Binding-site contacts:
Ligand atom C5 contacts residue VAL202 of chain 46.A at 3.6 Å (hydrophobic).
Ligand atom N7 contacts residue SER415 of chain 46.A at 3.9 Å.
Ligand atom N6 contacts residue PHE421 of chain 46.A at 3.8 Å.
Ligand atom C1' contacts residue PRO203 of chain 46.A at 4.1 Å (hydrophobic).
Ligand atom N1 contacts residue PRO203 of chain 46.A at 3.8 Å.
Ligand atom C6 contacts residue PRO203 of chain 46.A at 4.0 Å (hydrophobic).
Ligand atom C6 contacts residue VAL202 of chain 46.A at 4.1 Å (hydrophobic).
Ligand atom C2' contacts residue PRO414 of chain 46.A at 3.6 Å (hydrophobic).
Ligand atom N6 contacts residue SER415 of chain 46.A at 3.8 Å.
Ligand atom C5 contacts residue ARG91 of chain 46.A at 4.2 Å.
Ligand atom C2 contacts residue VAL202 of chain 46.A at 4.1 Å (hydrophobic).
Ligand atom C6 contacts residue GLY422 of chain 46.A at 3.7 Å.
Ligand atom C8 contacts residue HIS413 of chain 46.A at 3.9 Å.
Ligand atom N1 contacts residue VAL202 of chain 46.A at 3.5 Å.
Ligand atom C5 contacts residue ASP201 of chain 46.A at 3.3 Å.
Ligand atom C4 contacts residue PRO203 of chain 46.A at 4.0 Å (hydrophobic).
Ligand atom N6 contacts residue GLY422 of chain 46.A at 3.3 Å (h-bond).
Ligand atom N4 contacts residue VAL202 of chain 46.A at 2.9 Å (h-bond).
Ligand atom N7 contacts residue ASN392 of chain 46.A at 4.2 Å.
Ligand atom N6 contacts residue VAL202 of chain 46.A at 4.2 Å.
Ligand atom C2' contacts residue PRO203 of chain 46.A at 3.3 Å (hydrophobic).
Ligand atom N1 contacts residue GLY422 of chain 46.A at 2.9 Å (h-bond).
Ligand atom OP2 contacts residue ASP409 of chain 45.A at 3.2 Å (salt-bridge).
Ligand atom O3' contacts residue PRO414 of chain 46.A at 4.2 Å.
Ligand atom C4 contacts residue VAL202 of chain 46.A at 3.7 Å (hydrophobic).
Ligand atom N4 contacts residue ASP201 of chain 46.A at 2.6 Å.
Ligand atom C5 contacts residue PRO203 of chain 46.A at 3.8 Å (hydrophobic).
Ligand atom C4 contacts residue ASP201 of chain 46.A at 3.5 Å.
Ligand atom C2' contacts residue HIS413 of chain 46.A at 3.7 Å.
Ligand atom C4 contacts residue PRO203 of chain 46.A at 4.1 Å (hydrophobic).
Ligand atom N7 contacts residue HIS413 of chain 46.A at 4.2 Å.
Ligand atom C5 contacts residue PRO203 of chain 46.A at 4.0 Å (hydrophobic).
Ligand atom C6 contacts residue PRO203 of chain 46.A at 4.0 Å (hydrophobic).
Ligand atom N1 contacts residue PRO203 of chain 46.A at 4.2 Å.
Ligand atom C2 contacts residue PRO203 of chain 46.A at 4.0 Å (hydrophobic).
Ligand atom N7 contacts residue PRO203 of chain 46.A at 4.1 Å.
Ligand atom N3 contacts residue ASP201 of chain 46.A at 4.2 Å.
Ligand atom C2 contacts residue GLY422 of chain 46.A at 3.2 Å.
Ligand atom C6 contacts residue SER415 of chain 46.A at 4.1 Å.
Ligand atom N6 contacts residue GLY420 of chain 46.A at 3.7 Å.

Sequence of chain 45.A:
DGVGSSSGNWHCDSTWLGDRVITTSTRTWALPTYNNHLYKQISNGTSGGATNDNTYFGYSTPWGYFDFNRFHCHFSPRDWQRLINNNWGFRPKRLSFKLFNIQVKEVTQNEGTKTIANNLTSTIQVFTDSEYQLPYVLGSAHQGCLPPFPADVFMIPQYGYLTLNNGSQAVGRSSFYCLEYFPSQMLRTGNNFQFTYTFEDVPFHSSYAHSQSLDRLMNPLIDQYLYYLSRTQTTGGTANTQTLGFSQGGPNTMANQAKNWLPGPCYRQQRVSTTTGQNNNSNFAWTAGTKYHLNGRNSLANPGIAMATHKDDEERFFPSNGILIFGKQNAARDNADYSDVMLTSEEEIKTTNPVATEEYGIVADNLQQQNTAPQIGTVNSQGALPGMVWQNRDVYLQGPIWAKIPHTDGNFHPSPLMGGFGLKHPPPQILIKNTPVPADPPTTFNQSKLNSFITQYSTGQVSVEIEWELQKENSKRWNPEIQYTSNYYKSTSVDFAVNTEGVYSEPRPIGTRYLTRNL

Sequence of chain 46.A:
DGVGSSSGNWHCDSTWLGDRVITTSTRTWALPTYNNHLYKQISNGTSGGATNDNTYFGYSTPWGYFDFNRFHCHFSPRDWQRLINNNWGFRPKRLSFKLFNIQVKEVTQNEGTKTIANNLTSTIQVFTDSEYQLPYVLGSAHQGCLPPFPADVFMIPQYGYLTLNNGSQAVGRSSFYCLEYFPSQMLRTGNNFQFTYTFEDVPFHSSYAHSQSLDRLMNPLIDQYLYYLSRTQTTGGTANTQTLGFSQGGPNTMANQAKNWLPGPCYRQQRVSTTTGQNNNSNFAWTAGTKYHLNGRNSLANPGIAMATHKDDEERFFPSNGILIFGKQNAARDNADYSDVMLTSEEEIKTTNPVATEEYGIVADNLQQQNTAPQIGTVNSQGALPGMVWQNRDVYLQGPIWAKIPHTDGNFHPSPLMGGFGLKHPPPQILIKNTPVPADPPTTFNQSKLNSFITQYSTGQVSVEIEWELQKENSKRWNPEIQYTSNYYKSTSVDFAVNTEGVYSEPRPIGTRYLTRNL

This protein binds this small molecule.
Small molecule (SMILES): Nc1ccn([C@H]2C[C@H](O[P](=O)(O)OC[C@H]3O[C@@H](n4cnc5c(N)ncnc54)C[C@@H]3O)[C@@H](CO)O2)c(=O)n1